Sequence of chain 1.A:
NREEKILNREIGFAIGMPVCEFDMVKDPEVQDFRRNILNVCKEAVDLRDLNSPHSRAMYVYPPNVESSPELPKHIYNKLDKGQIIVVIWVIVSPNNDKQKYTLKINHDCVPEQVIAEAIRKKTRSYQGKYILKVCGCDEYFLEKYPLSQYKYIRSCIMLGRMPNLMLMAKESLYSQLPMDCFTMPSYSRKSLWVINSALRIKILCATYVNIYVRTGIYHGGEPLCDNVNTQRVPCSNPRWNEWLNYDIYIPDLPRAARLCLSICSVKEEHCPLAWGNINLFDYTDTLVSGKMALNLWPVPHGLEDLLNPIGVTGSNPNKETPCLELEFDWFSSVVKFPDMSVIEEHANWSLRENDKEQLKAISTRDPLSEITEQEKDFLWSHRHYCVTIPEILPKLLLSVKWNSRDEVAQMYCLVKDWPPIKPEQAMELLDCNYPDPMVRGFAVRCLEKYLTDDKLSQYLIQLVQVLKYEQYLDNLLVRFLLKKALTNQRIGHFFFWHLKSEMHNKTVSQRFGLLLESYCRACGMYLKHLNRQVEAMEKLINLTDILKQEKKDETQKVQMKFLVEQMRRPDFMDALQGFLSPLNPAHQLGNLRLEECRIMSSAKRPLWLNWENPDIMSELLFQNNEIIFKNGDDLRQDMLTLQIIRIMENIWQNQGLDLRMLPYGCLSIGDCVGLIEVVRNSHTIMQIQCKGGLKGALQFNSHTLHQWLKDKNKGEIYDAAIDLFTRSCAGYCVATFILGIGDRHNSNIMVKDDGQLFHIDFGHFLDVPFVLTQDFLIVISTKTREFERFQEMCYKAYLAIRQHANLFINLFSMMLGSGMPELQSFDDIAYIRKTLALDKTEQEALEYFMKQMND

Binding-site contacts:
Ligand atom F07 contacts residue ILE700 of chain 1.A at 3.7 Å.
Ligand atom C28 contacts residue MET758 of chain 1.A at 3.7 Å (hydrophobic).
Ligand atom C02 contacts residue ILE748 of chain 1.A at 3.8 Å (hydrophobic).
Ligand atom C37 contacts residue ILE700 of chain 1.A at 3.5 Å (hydrophobic).
Ligand atom N01 contacts residue ASP833 of chain 1.A at 3.6 Å (salt-bridge).
Ligand atom N14 contacts residue MET672 of chain 1.A at 3.1 Å.
Ligand atom C13 contacts residue ILE832 of chain 1.A at 3.5 Å (hydrophobic).
Ligand atom N12 contacts residue ILE832 of chain 1.A at 3.4 Å.
Ligand atom N08 contacts residue ASP833 of chain 1.A at 3.2 Å.
Ligand atom O41 contacts residue VAL750 of chain 1.A at 3.6 Å.
Ligand atom O41 contacts residue VAL751 of chain 1.A at 2.6 Å (h-bond).
Ligand atom N01 contacts residue ASP705 of chain 1.A at 3.7 Å.
Ligand atom C43 contacts residue ILE832 of chain 1.A at 3.7 Å (hydrophobic).
Ligand atom C40 contacts residue VAL750 of chain 1.A at 3.5 Å (hydrophobic).
Ligand atom O32 contacts residue GLN759 of chain 1.A at 3.0 Å.
Ligand atom N01 contacts residue ASP710 of chain 1.A at 3.1 Å (salt-bridge).
Ligand atom O33 contacts residue GLN759 of chain 1.A at 2.9 Å (h-bond).
Ligand atom C40 contacts residue VAL751 of chain 1.A at 3.1 Å (hydrophobic).
Ligand atom N03 contacts residue LYS702 of chain 1.A at 3.7 Å.
Ligand atom C02 contacts residue ASP833 of chain 1.A at 3.6 Å.
Ligand atom C27 contacts residue CYS762 of chain 1.A at 3.0 Å (hydrophobic).
Ligand atom C09 contacts residue ASP833 of chain 1.A at 3.3 Å.
Ligand atom N36 contacts residue ILE832 of chain 1.A at 3.7 Å.
Ligand atom C11 contacts residue ILE832 of chain 1.A at 3.6 Å (hydrophobic).
Ligand atom N38 contacts residue ILE700 of chain 1.A at 3.8 Å.
Ligand atom C42 contacts residue VAL751 of chain 1.A at 3.4 Å (hydrophobic).
Ligand atom N01 contacts residue LEU707 of chain 1.A at 3.8 Å.
Ligand atom C13 contacts residue MET672 of chain 1.A at 3.5 Å (hydrophobic).
Ligand atom N44 contacts residue ILE700 of chain 1.A at 3.8 Å.
Ligand atom F06 contacts residue LYS702 of chain 1.A at 2.3 Å.
Ligand atom C42 contacts residue GLU749 of chain 1.A at 3.1 Å.
Ligand atom C05 contacts residue LYS702 of chain 1.A at 3.6 Å.
Ligand atom O32 contacts residue THR756 of chain 1.A at 3.5 Å (h-bond).
Ligand atom C15 contacts residue MET672 of chain 1.A at 3.6 Å (hydrophobic).
Ligand atom C34 contacts residue SER674 of chain 1.A at 3.1 Å.
Ligand atom F07 contacts residue MET672 of chain 1.A at 3.6 Å.
Ligand atom N36 contacts residue ILE700 of chain 1.A at 3.7 Å.
Ligand atom C40 contacts residue SER754 of chain 1.A at 3.8 Å.
Ligand atom C28 contacts residue CYS762 of chain 1.A at 2.0 Å (hydrophobic).
Ligand atom N08 contacts residue ILE748 of chain 1.A at 3.7 Å.

The small molecule below binds the protein below.
Small molecule (SMILES): C=CC(=O)N1CCC(C(=O)NCC(=O)N2CCN(c3nc(-c4cnc(N)nc4C(F)F)nc(N4CCOCC4)n3)CC2)CC1